The small molecule below binds the protein below.
Small molecule (SMILES): C[C@H](N)C(=O)N[C@@H](CO)C(=O)N[C@@H](CCCC[NH3+])C(=O)N[C@H](C(=O)N[C@@H](CO)C(=O)N[C@@H](C)C=O)[C@@H](C)OP(=O)(O)O

Sequence of chain 2.A:
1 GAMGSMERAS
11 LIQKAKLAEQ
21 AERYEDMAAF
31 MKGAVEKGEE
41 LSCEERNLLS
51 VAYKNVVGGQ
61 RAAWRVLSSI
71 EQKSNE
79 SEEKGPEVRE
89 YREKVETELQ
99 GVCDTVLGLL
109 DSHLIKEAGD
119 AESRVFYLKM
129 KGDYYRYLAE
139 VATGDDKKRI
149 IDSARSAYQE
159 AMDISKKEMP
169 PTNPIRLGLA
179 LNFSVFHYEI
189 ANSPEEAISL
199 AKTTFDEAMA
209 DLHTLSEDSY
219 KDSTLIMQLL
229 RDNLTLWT

Binding-site contacts:
Ligand atom CD contacts residue ASP230 of chain 2.A at 3.7 Å.
Ligand atom CA contacts residue ASN180 of chain 2.A at 3.4 Å.
Ligand atom CA contacts residue ASN231 of chain 2.A at 3.5 Å.
Ligand atom CB contacts residue ASN180 of chain 2.A at 3.6 Å.
Ligand atom O contacts residue LYS54 of chain 2.A at 2.7 Å (salt-bridge).
Ligand atom O contacts residue ASN231 of chain 2.A at 2.9 Å (h-bond).
Ligand atom O3P contacts residue TYR135 of chain 2.A at 2.7 Å (h-bond).
Ligand atom CB contacts residue ASN180 of chain 2.A at 3.3 Å.
Ligand atom O contacts residue VAL183 of chain 2.A at 3.4 Å.
Ligand atom CB contacts residue ASN231 of chain 2.A at 3.8 Å.
Ligand atom N contacts residue LEU179 of chain 2.A at 3.4 Å.
Ligand atom CA contacts residue ASN180 of chain 2.A at 3.8 Å.
Ligand atom OG contacts residue ASN180 of chain 2.A at 2.9 Å (h-bond).
Ligand atom CB contacts residue GLU187 of chain 2.A at 3.6 Å.
Ligand atom P contacts residue ARG61 of chain 2.A at 3.7 Å.
Ligand atom OG contacts residue GLY176 of chain 2.A at 2.8 Å (h-bond).
Ligand atom O contacts residue LEU234 of chain 2.A at 3.6 Å.
Ligand atom OG contacts residue GLU187 of chain 2.A at 2.5 Å (salt-bridge).
Ligand atom CG2 contacts residue ARG134 of chain 2.A at 3.6 Å.
Ligand atom OG contacts residue LYS127 of chain 2.A at 3.6 Å.
Ligand atom CG2 contacts residue ASN180 of chain 2.A at 3.6 Å.
Ligand atom C contacts residue LEU234 of chain 2.A at 3.8 Å (hydrophobic).
Ligand atom O1P contacts residue ARG61 of chain 2.A at 3.0 Å (salt-bridge).
Ligand atom N contacts residue ASN180 of chain 2.A at 2.8 Å (h-bond).
Ligand atom OG contacts residue TRP235 of chain 2.A at 3.1 Å (h-bond).
Ligand atom CB contacts residue ASN231 of chain 2.A at 3.8 Å.
Ligand atom CB contacts residue TRP235 of chain 2.A at 3.8 Å (hydrophobic).
Ligand atom CD contacts residue LEU227 of chain 2.A at 3.8 Å (hydrophobic).
Ligand atom O2P contacts residue ARG134 of chain 2.A at 2.9 Å (salt-bridge).
Ligand atom NZ contacts residue ASP230 of chain 2.A at 2.9 Å (salt-bridge).
Ligand atom O2P contacts residue ARG61 of chain 2.A at 3.0 Å (salt-bridge).
Ligand atom CG2 contacts residue VAL183 of chain 2.A at 3.7 Å (hydrophobic).
Ligand atom CA contacts residue ASN231 of chain 2.A at 3.8 Å.
Ligand atom C contacts residue LEU179 of chain 2.A at 3.6 Å (hydrophobic).
Ligand atom N contacts residue ASN231 of chain 2.A at 2.8 Å (h-bond).
Ligand atom O contacts residue LEU179 of chain 2.A at 3.7 Å.
Ligand atom O3P contacts residue ARG134 of chain 2.A at 2.8 Å (salt-bridge).
Ligand atom CE contacts residue ASP230 of chain 2.A at 3.5 Å.
Ligand atom C contacts residue ASN180 of chain 2.A at 3.6 Å.
Ligand atom C contacts residue ASN231 of chain 2.A at 3.6 Å.